Sequence of chain 1.A:
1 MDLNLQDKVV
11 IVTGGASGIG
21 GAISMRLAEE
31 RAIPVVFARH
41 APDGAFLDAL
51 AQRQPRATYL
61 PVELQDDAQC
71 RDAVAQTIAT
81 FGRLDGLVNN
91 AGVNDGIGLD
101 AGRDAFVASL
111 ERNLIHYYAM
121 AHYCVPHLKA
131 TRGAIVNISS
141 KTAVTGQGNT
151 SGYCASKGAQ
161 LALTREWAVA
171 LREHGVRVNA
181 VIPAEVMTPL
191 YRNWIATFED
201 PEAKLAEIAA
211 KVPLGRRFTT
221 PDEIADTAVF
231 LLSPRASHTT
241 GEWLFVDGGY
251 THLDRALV

Binding-site contacts:
Ligand atom C2 contacts residue LYS141 of chain 1.A at 3.6 Å.
Ligand atom C6 contacts residue TRP194 of chain 1.A at 3.7 Å (hydrophobic).
Ligand atom O2 contacts residue LYS141 of chain 1.A at 2.9 Å (salt-bridge).
Ligand atom O3 contacts residue GLU185 of chain 1.A at 2.8 Å (salt-bridge).
Ligand atom O3 contacts residue TYR191 of chain 1.A at 4.0 Å.
Ligand atom O2 contacts residue THR142 of chain 1.A at 3.7 Å.
Ligand atom O1 contacts residue TYR153 of chain 1.A at 2.6 Å (h-bond).
Ligand atom C3 contacts residue GLU185 of chain 1.A at 3.4 Å.
Ligand atom O3 contacts residue LYS141 of chain 1.A at 2.9 Å (salt-bridge).
Ligand atom O3 contacts residue ALA184 of chain 1.A at 3.9 Å.
Ligand atom C1 contacts residue NAP1 of chain 1.E at 3.3 Å.
Ligand atom C5 contacts residue ASN94 of chain 1.A at 3.9 Å.
Ligand atom O2 contacts residue ALA184 of chain 1.A at 2.8 Å (h-bond).
Ligand atom O4 contacts residue GLN147 of chain 1.A at 3.0 Å (h-bond).
Ligand atom C2 contacts residue ALA184 of chain 1.A at 3.6 Å (hydrophobic).
Ligand atom C3 contacts residue ALA184 of chain 1.A at 3.5 Å (hydrophobic).
Ligand atom C1 contacts residue TYR153 of chain 1.A at 3.6 Å (hydrophobic).
Ligand atom O1 contacts residue SER140 of chain 1.A at 2.7 Å (h-bond).
Ligand atom C3 contacts residue GLN147 of chain 1.A at 3.8 Å.
Ligand atom C1 contacts residue ALA184 of chain 1.A at 4.0 Å (hydrophobic).
Ligand atom C4 contacts residue TRP194 of chain 1.A at 3.9 Å (hydrophobic).
Ligand atom O5 contacts residue ASN94 of chain 1.A at 3.3 Å (h-bond).
Ligand atom C6 contacts residue ASN94 of chain 1.A at 3.8 Å.
Ligand atom O5 contacts residue TYR153 of chain 1.A at 3.7 Å.
Ligand atom C3 contacts residue LYS141 of chain 1.A at 3.8 Å.
Ligand atom O2 contacts residue SER140 of chain 1.A at 3.5 Å (h-bond).
Ligand atom C4 contacts residue GLN147 of chain 1.A at 4.0 Å.
Ligand atom C4 contacts residue TYR191 of chain 1.A at 3.6 Å (hydrophobic).
Ligand atom C4 contacts residue ASN94 of chain 1.A at 4.0 Å.
Ligand atom C3 contacts residue TYR191 of chain 1.A at 3.8 Å (hydrophobic).
Ligand atom C2 contacts residue THR142 of chain 1.A at 4.0 Å.
Ligand atom O1 contacts residue NAP1 of chain 1.E at 3.3 Å.
Ligand atom O4 contacts residue TRP194 of chain 1.A at 3.3 Å.
Ligand atom C2 contacts residue SER140 of chain 1.A at 4.0 Å.
Ligand atom O2 contacts residue GLU185 of chain 1.A at 4.0 Å.
Ligand atom O2 contacts residue NAP1 of chain 1.E at 3.9 Å.
Ligand atom C1 contacts residue SER140 of chain 1.A at 3.8 Å.
Ligand atom C2 contacts residue GLN147 of chain 1.A at 3.9 Å.
Ligand atom O3 contacts residue GLN147 of chain 1.A at 3.1 Å (h-bond).
Ligand atom O4 contacts residue ASN94 of chain 1.A at 3.0 Å (h-bond).

The protein below binds the small molecule below.
Small molecule (SMILES): C[C@@H]1O[C@H](O)[C@@H](O)[C@H](O)[C@@H]1O